Binding-site contacts:
Ligand atom C6 contacts residue VAL414 of chain 1.A at 3.6 Å (hydrophobic).
Ligand atom C8 contacts residue ASN346 of chain 1.A at 4.0 Å.
Ligand atom O6 contacts residue GLY348 of chain 1.A at 3.9 Å.
Ligand atom O5 contacts residue CYS413 of chain 1.A at 4.3 Å.
Ligand atom N2 contacts residue SER415 of chain 1.A at 4.1 Å.
Ligand atom C2 contacts residue ASN232 of chain 1.A at 2.5 Å.
Ligand atom N2 contacts residue ASN232 of chain 1.A at 3.1 Å (h-bond).
Ligand atom O4 contacts residue CYS413 of chain 1.A at 4.3 Å.
Ligand atom C8 contacts residue PRO182 of chain 1.A at 4.3 Å (hydrophobic).
Ligand atom O7 contacts residue ASN346 of chain 1.A at 4.5 Å.
Ligand atom C5 contacts residue VAL414 of chain 1.A at 3.1 Å (hydrophobic).
Ligand atom C3 contacts residue VAL414 of chain 1.A at 4.0 Å (hydrophobic).
Ligand atom C3 contacts residue SER415 of chain 1.A at 3.8 Å.
Ligand atom O5 contacts residue ASN232 of chain 1.A at 2.2 Å (h-bond).
Ligand atom O6 contacts residue GLU181 of chain 1.A at 3.5 Å.
Ligand atom C5 contacts residue NAG1 of chain 1.BA at 4.4 Å.
Ligand atom C1 contacts residue SER415 of chain 1.A at 4.4 Å.
Ligand atom C7 contacts residue PRO182 of chain 1.A at 3.9 Å (hydrophobic).
Ligand atom C7 contacts residue ASN232 of chain 1.A at 4.1 Å.
Ligand atom C8 contacts residue ASN232 of chain 1.A at 4.3 Å.
Ligand atom O4 contacts residue VAL414 of chain 1.A at 3.4 Å (h-bond).
Ligand atom C7 contacts residue VAL224 of chain 1.A at 4.2 Å (hydrophobic).
Ligand atom C2 contacts residue SER415 of chain 1.A at 4.3 Å.
Ligand atom C4 contacts residue ASN232 of chain 1.A at 4.2 Å.
Ligand atom C8 contacts residue LEU231 of chain 1.A at 4.3 Å (hydrophobic).
Ligand atom C4 contacts residue VAL414 of chain 1.A at 3.7 Å (hydrophobic).
Ligand atom O7 contacts residue PRO182 of chain 1.A at 3.4 Å.
Ligand atom C1 contacts residue ASN232 of chain 1.A at 1.4 Å.
Ligand atom C6 contacts residue NAG1 of chain 1.BA at 3.6 Å.
Ligand atom C5 contacts residue ASN232 of chain 1.A at 3.6 Å.
Ligand atom C3 contacts residue ASN232 of chain 1.A at 3.9 Å.
Ligand atom C8 contacts residue VAL224 of chain 1.A at 3.5 Å (hydrophobic).
Ligand atom O5 contacts residue VAL414 of chain 1.A at 4.2 Å.
Ligand atom C6 contacts residue GLY348 of chain 1.A at 3.8 Å.

The protein below binds the small molecule below.
Small molecule (SMILES): CC(=O)N[C@H]1[C@H](O[C@H]2[C@H](O)[C@@H](NC(C)=O)CO[C@@H]2CO)O[C@H](CO)[C@@H](O[C@@H]2O[C@H](CO)[C@@H](O)[C@H](O[C@H]3O[C@H](CO)[C@@H](O)[C@H](O)[C@@H]3O)[C@@H]2O)[C@@H]1O

Sequence of chain 1.A:
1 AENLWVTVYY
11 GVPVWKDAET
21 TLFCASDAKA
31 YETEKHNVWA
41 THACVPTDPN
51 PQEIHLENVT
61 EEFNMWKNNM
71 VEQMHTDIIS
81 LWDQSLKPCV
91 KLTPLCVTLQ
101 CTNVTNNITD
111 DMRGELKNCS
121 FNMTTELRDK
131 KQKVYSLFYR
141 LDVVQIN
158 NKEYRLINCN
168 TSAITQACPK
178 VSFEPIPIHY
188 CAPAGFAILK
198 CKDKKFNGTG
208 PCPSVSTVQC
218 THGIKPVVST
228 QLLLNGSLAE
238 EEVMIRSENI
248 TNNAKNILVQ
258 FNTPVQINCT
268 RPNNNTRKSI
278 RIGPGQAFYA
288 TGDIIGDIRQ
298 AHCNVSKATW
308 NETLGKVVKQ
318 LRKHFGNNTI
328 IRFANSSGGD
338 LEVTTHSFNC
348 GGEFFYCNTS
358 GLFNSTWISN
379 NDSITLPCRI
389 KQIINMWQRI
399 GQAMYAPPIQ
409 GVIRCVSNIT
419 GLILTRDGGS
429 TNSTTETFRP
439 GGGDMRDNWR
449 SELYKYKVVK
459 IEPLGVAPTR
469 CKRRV